A protein and the small-molecule ligand that binds it are described below.
Small molecule (SMILES): Nc1ncnc2c1ncn2[C@H]1C[C@H](O)[C@@H](CO[P](=O)(O)N[P](=O)(O)OP(=O)(O)O)O1

Sequence of chain 1.C:
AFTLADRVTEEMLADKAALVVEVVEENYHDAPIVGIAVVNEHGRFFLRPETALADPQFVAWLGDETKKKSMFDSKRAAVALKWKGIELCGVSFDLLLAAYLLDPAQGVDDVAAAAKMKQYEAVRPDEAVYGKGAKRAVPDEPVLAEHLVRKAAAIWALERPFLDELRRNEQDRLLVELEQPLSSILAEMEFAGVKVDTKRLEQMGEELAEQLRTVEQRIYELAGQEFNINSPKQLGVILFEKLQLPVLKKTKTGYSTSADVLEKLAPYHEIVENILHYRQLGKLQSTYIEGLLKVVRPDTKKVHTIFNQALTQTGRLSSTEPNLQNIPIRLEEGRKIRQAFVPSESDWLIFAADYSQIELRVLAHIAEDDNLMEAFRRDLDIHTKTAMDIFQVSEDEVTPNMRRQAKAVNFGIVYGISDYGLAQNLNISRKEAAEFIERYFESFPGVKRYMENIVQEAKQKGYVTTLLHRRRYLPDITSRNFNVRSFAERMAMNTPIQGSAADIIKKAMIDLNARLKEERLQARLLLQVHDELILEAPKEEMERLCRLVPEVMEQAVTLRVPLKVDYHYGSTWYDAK

Binding-site contacts:
Ligand atom O3' contacts residue TYR358 of chain 1.C at 3.4 Å (h-bond).
Ligand atom N3 contacts residue TYR418 of chain 1.C at 3.6 Å (h-bond).
Ligand atom C4 contacts residue ASP534 of chain 1.C at 3.6 Å.
Ligand atom PB contacts residue GLN360 of chain 1.C at 3.4 Å.
Ligand atom C2' contacts residue ASP534 of chain 1.C at 3.5 Å.
Ligand atom N3 contacts residue GLU362 of chain 1.C at 3.3 Å (salt-bridge).
Ligand atom O3' contacts residue MG1 of chain 1.D at 2.9 Å.
Ligand atom C2 contacts residue GLU362 of chain 1.C at 3.2 Å.
Ligand atom PB contacts residue HIS386 of chain 1.C at 3.2 Å.
Ligand atom C2 contacts residue GLN501 of chain 1.C at 3.5 Å.
Ligand atom N3A contacts residue HIS386 of chain 1.C at 3.2 Å (h-bond).
Ligand atom C6 contacts residue TYR418 of chain 1.C at 3.2 Å (hydrophobic).
Ligand atom N7 contacts residue GLU362 of chain 1.C at 3.5 Å (salt-bridge).
Ligand atom C2' contacts residue MG1 of chain 1.D at 3.2 Å.
Ligand atom C3' contacts residue MG1 of chain 1.D at 2.6 Å.
Ligand atom N6 contacts residue GLN501 of chain 1.C at 3.3 Å (h-bond).
Ligand atom N9 contacts residue ASP534 of chain 1.C at 3.6 Å.
Ligand atom N6 contacts residue VAL417 of chain 1.C at 3.1 Å.
Ligand atom N3 contacts residue ASP534 of chain 1.C at 3.6 Å.
Ligand atom O3G contacts residue ARG406 of chain 1.C at 2.8 Å (salt-bridge).
Ligand atom C6 contacts residue GLU362 of chain 1.C at 3.2 Å.
Ligand atom O2G contacts residue LYS410 of chain 1.C at 2.9 Å (salt-bridge).
Ligand atom O2B contacts residue HIS386 of chain 1.C at 3.1 Å (h-bond).
Ligand atom N1 contacts residue TYR418 of chain 1.C at 2.7 Å (h-bond).
Ligand atom C5 contacts residue GLU362 of chain 1.C at 3.4 Å.
Ligand atom O1B contacts residue MG1 of chain 1.D at 3.5 Å.
Ligand atom O2G contacts residue ARG406 of chain 1.C at 3.0 Å (salt-bridge).
Ligand atom PG contacts residue ARG406 of chain 1.C at 3.3 Å.
Ligand atom N3A contacts residue LYS410 of chain 1.C at 3.7 Å.
Ligand atom N1 contacts residue GLN501 of chain 1.C at 3.0 Å (h-bond).
Ligand atom C2 contacts residue ARG319 of chain 1.C at 3.7 Å.
Ligand atom N1 contacts residue GLU362 of chain 1.C at 3.2 Å (salt-bridge).
Ligand atom O2B contacts residue GLN360 of chain 1.C at 2.0 Å (h-bond).
Ligand atom O5' contacts residue MG1 of chain 1.D at 3.4 Å.
Ligand atom C2 contacts residue TYR418 of chain 1.C at 2.9 Å (hydrophobic).
Ligand atom O3B contacts residue HIS386 of chain 1.C at 2.8 Å.
Ligand atom C4 contacts residue GLU362 of chain 1.C at 3.4 Å.
Ligand atom O2A contacts residue LYS410 of chain 1.C at 3.3 Å (salt-bridge).
Ligand atom O3' contacts residue ASP357 of chain 1.C at 3.3 Å (salt-bridge).
Ligand atom N6 contacts residue GLU362 of chain 1.C at 3.3 Å.